Sequence of chain 1.C:
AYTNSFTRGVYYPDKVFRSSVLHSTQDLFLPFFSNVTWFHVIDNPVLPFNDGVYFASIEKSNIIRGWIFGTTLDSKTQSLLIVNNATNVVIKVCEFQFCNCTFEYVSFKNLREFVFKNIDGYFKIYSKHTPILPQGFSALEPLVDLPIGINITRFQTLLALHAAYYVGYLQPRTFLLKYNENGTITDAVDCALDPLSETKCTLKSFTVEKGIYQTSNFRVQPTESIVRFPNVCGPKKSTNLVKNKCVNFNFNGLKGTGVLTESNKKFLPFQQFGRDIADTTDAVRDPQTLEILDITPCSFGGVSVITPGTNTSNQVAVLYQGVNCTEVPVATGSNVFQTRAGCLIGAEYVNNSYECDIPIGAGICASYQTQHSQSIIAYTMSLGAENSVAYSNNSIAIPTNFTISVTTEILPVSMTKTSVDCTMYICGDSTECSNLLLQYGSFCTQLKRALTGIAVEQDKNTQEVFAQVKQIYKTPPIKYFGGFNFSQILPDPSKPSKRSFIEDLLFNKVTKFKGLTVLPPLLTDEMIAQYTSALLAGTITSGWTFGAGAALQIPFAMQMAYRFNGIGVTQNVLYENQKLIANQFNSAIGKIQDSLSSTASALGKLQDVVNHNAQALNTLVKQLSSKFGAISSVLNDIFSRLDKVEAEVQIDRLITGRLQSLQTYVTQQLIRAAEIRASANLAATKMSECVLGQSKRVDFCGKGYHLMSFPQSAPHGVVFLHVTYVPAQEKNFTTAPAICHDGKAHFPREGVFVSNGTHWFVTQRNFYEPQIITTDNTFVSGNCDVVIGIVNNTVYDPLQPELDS

Binding-site contacts:
Ligand atom C2 contacts residue ASN714 of chain 1.C at 2.4 Å.
Ligand atom O5 contacts residue ASN714 of chain 1.C at 2.3 Å (h-bond).
Ligand atom C1 contacts residue GLN1068 of chain 1.C at 3.9 Å.
Ligand atom O5 contacts residue GLN1068 of chain 1.C at 3.8 Å.
Ligand atom C7 contacts residue ASN714 of chain 1.C at 3.3 Å.
Ligand atom O3 contacts residue LEU919 of chain 1.C at 4.5 Å.
Ligand atom C8 contacts residue ASN714 of chain 1.C at 4.3 Å.
Ligand atom O7 contacts residue ASN714 of chain 1.C at 3.2 Å (h-bond).
Ligand atom C4 contacts residue ASN714 of chain 1.C at 4.2 Å.
Ligand atom N2 contacts residue ASN714 of chain 1.C at 2.9 Å (h-bond).
Ligand atom O6 contacts residue GLN923 of chain 1.C at 4.1 Å.
Ligand atom C3 contacts residue ASN714 of chain 1.C at 3.8 Å.
Ligand atom N2 contacts residue LEU919 of chain 1.C at 4.3 Å.
Ligand atom C5 contacts residue ASN714 of chain 1.C at 3.7 Å.
Ligand atom C2 contacts residue GLN1068 of chain 1.C at 4.4 Å.
Ligand atom C1 contacts residue ASN714 of chain 1.C at 1.4 Å.
Ligand atom C2 contacts residue LEU919 of chain 1.C at 4.4 Å (hydrophobic).
Ligand atom O4 contacts residue LEU919 of chain 1.C at 4.0 Å.
Ligand atom C3 contacts residue LEU919 of chain 1.C at 3.8 Å (hydrophobic).
Ligand atom O7 contacts residue GLN1068 of chain 1.C at 4.1 Å.

This small molecule binds to this protein.
Small molecule (SMILES): CC(=O)N[C@H]1[C@H](O[C@H]2[C@H](O)[C@@H](NC(C)=O)CO[C@@H]2CO)O[C@H](CO)[C@@H](O)[C@@H]1O